Binding-site contacts:
Ligand atom O2' contacts residue LYS590 of chain 1.D at 2.5 Å (salt-bridge).
Ligand atom O3' contacts residue GLY346 of chain 1.D at 3.5 Å (h-bond).
Ligand atom C6 contacts residue HIS593 of chain 1.D at 3.4 Å.
Ligand atom N3 contacts residue HIS593 of chain 1.D at 3.3 Å.
Ligand atom O7' contacts residue HIS190 of chain 1.D at 2.9 Å (h-bond).
Ligand atom O4 contacts residue ALA588 of chain 1.D at 2.9 Å (h-bond).
Ligand atom O2' contacts residue ASP617 of chain 1.D at 2.8 Å (salt-bridge).
Ligand atom C2B contacts residue LYS590 of chain 1.D at 3.5 Å.
Ligand atom C8' contacts residue TYR533 of chain 1.D at 3.5 Å (hydrophobic).
Ligand atom C3' contacts residue HIS612 of chain 1.D at 3.4 Å.
Ligand atom N1 contacts residue HIS593 of chain 1.D at 3.4 Å.
Ligand atom C5 contacts residue HIS593 of chain 1.D at 3.5 Å.
Ligand atom O2B contacts residue HIS612 of chain 1.D at 3.2 Å (h-bond).
Ligand atom O1B contacts residue LYS534 of chain 1.D at 2.5 Å (salt-bridge).
Ligand atom O3' contacts residue PRO348 of chain 1.D at 3.4 Å.
Ligand atom O4 contacts residue ARG596 of chain 1.D at 3.0 Å (salt-bridge).
Ligand atom C6' contacts residue THR252 of chain 1.D at 3.2 Å.
Ligand atom C4' contacts residue GLY346 of chain 1.D at 3.5 Å.
Ligand atom C4 contacts residue HIS593 of chain 1.D at 3.3 Å.
Ligand atom O2' contacts residue HIS593 of chain 1.D at 3.1 Å.
Ligand atom C2B contacts residue ASP617 of chain 1.D at 3.3 Å.
Ligand atom C8' contacts residue CYS609 of chain 1.D at 3.4 Å (hydrophobic).
Ligand atom O4' contacts residue LEU345 of chain 1.D at 2.8 Å (h-bond).
Ligand atom O4 contacts residue VAL587 of chain 1.D at 3.5 Å.
Ligand atom O2 contacts residue ALA588 of chain 1.D at 3.3 Å (h-bond).
Ligand atom O2B contacts residue THR613 of chain 1.D at 2.4 Å (h-bond).
Ligand atom PA contacts residue GLN531 of chain 1.D at 3.4 Å.
Ligand atom O3' contacts residue HIS612 of chain 1.D at 3.4 Å (h-bond).
Ligand atom O1' contacts residue THR613 of chain 1.D at 3.1 Å (h-bond).
Ligand atom O6' contacts residue THR252 of chain 1.D at 2.3 Å (h-bond).
Ligand atom N2' contacts residue HIS612 of chain 1.D at 2.9 Å (h-bond).
Ligand atom N3 contacts residue ALA588 of chain 1.D at 2.8 Å (h-bond).
Ligand atom O2B contacts residue THR614 of chain 1.D at 3.2 Å (h-bond).
Ligand atom O4 contacts residue LEU558 of chain 1.D at 3.3 Å.
Ligand atom O2A contacts residue GLN531 of chain 1.D at 2.3 Å (h-bond).
Ligand atom O3B contacts residue THR613 of chain 1.D at 3.3 Å.
Ligand atom C8' contacts residue HIS612 of chain 1.D at 3.5 Å.
Ligand atom C5' contacts residue THR613 of chain 1.D at 3.3 Å.
Ligand atom O3B contacts residue LYS590 of chain 1.D at 2.8 Å (salt-bridge).
Ligand atom C2 contacts residue ALA588 of chain 1.D at 3.5 Å (hydrophobic).

Sequence of chain 1.D:
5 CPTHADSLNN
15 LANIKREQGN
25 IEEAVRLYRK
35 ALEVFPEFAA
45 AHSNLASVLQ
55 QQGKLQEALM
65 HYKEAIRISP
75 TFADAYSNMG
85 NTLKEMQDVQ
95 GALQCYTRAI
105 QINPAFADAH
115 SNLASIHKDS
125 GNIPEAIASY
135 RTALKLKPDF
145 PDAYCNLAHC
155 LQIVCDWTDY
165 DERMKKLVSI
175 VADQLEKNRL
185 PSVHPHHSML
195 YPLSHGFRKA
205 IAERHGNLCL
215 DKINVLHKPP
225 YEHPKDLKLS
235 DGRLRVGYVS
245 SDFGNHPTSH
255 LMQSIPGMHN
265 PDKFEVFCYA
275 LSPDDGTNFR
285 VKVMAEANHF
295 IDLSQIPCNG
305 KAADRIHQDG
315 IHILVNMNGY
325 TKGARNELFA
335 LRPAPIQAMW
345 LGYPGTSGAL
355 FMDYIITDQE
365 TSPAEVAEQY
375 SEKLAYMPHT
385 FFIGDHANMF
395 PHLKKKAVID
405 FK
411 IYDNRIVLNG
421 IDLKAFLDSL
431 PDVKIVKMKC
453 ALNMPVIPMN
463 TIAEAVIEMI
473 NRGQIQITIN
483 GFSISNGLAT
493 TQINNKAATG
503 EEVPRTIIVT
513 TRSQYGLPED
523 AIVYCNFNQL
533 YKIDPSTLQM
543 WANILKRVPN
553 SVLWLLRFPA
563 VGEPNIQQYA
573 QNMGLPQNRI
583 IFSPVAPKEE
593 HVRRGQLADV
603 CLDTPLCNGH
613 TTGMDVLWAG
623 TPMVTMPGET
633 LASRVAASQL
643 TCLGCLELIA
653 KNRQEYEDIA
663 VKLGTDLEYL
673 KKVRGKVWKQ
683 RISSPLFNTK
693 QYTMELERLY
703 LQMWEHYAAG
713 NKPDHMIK

A protein and the small-molecule ligand that binds it are described below.
Small molecule (SMILES): CC(=O)N[C@H]1[C@@H](O[P](=O)(O)O[P](=O)(O)OC[C@H]2O[C@@H](n3ccc(=O)[nH]c3=O)[C@H](O)[C@@H]2O)O[C@H](CO)[C@@H](O)[C@@H]1O